Binding-site contacts:
Ligand atom O7 contacts residue ASN112 of chain 2.A at 3.3 Å (h-bond).
Ligand atom C4 contacts residue ASN112 of chain 2.A at 4.2 Å.
Ligand atom C1 contacts residue ASN112 of chain 2.A at 1.5 Å.
Ligand atom O5 contacts residue ASN112 of chain 2.A at 2.4 Å (h-bond).
Ligand atom C5 contacts residue ASN112 of chain 2.A at 3.7 Å.
Ligand atom C7 contacts residue ASN112 of chain 2.A at 3.2 Å.
Ligand atom C8 contacts residue ILE110 of chain 2.A at 3.6 Å (hydrophobic).
Ligand atom C2 contacts residue ASN112 of chain 2.A at 2.2 Å.
Ligand atom C8 contacts residue ASN112 of chain 2.A at 4.3 Å.
Ligand atom C8 contacts residue ARG109 of chain 2.A at 3.7 Å.
Ligand atom N2 contacts residue ASN112 of chain 2.A at 2.8 Å (h-bond).
Ligand atom C3 contacts residue ASN112 of chain 2.A at 3.7 Å.

Sequence of chain 2.A:
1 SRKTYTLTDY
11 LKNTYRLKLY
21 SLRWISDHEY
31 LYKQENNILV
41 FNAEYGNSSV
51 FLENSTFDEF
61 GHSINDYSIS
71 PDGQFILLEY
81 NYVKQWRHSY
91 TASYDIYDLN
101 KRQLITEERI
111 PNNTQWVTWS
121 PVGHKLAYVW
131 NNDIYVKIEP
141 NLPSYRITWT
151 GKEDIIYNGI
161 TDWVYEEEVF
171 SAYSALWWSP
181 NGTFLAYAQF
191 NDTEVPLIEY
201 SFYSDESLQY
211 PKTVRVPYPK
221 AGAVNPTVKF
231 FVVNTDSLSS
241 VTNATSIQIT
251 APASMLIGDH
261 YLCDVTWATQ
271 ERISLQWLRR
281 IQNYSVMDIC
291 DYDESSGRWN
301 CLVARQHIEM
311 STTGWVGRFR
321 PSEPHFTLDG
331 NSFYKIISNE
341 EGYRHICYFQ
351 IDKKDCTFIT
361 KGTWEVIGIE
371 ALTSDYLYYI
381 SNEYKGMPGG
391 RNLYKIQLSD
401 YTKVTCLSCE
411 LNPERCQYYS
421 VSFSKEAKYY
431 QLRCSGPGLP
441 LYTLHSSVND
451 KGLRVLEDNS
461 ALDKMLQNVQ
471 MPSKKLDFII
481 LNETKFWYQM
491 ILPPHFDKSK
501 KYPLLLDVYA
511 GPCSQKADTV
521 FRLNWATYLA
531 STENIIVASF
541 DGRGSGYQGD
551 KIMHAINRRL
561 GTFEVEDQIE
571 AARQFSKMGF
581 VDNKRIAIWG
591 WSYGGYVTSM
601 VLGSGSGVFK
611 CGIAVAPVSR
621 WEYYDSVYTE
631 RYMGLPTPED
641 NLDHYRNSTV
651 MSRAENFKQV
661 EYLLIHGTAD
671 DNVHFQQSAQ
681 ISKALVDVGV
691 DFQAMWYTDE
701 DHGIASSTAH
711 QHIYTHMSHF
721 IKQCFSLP

The protein below binds the small molecule below.
Small molecule (SMILES): CC(=O)N[C@@H]1[C@@H](O)[C@H](O)[C@@H](CO)O[C@H]1O